Sequence of chain 1.H:
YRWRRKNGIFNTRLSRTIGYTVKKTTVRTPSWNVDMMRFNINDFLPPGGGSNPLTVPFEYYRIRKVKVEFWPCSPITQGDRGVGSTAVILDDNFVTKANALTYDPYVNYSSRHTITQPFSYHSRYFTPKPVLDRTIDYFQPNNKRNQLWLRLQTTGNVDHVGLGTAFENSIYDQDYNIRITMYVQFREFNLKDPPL

This small molecule binds to this protein.
Small molecule (SMILES): Nc1ccn([C@H]2C[C@H](O[P](=O)(O)OC[C@H]3O[C@@H](n4ccc(N)nc4=O)C[C@@H]3O[P](=O)(O)OC[C@H]3O[C@@H](n4cnc5c(=O)[nH]c(N)nc54)C[C@@H]3O[P](=O)(O)OC[C@H]3O[C@@H](n4cnc5c(=O)[nH]c(N)nc54)C[C@@H]3O)[C@@H](COP(=O)=O)O2)c(=O)n1

Binding-site contacts:
Ligand atom C8 contacts residue TYR183 of chain 1.H at 3.7 Å (hydrophobic).
Ligand atom C2' contacts residue LYS67 of chain 1.H at 3.7 Å.
Ligand atom O5' contacts residue TYR183 of chain 1.H at 4.0 Å.
Ligand atom O6 contacts residue SER123 of chain 1.H at 3.9 Å.
Ligand atom C3' contacts residue TYR183 of chain 1.H at 3.7 Å (hydrophobic).
Ligand atom C5 contacts residue TYR125 of chain 1.H at 4.0 Å (hydrophobic).
Ligand atom OP2 contacts residue ARG112 of chain 1.G at 2.5 Å (salt-bridge).
Ligand atom N2 contacts residue TYR125 of chain 1.H at 3.8 Å.
Ligand atom P contacts residue TYR121 of chain 1.H at 4.2 Å.
Ligand atom C2' contacts residue TYR125 of chain 1.H at 3.8 Å (hydrophobic).
Ligand atom OP1 contacts residue TRP71 of chain 1.H at 3.4 Å.
Ligand atom C6 contacts residue TYR125 of chain 1.H at 4.0 Å (hydrophobic).
Ligand atom N9 contacts residue TYR125 of chain 1.H at 4.0 Å.
Ligand atom C4' contacts residue ASN11 of chain 1.H at 4.2 Å.
Ligand atom OP2 contacts residue TYR121 of chain 1.H at 3.1 Å.
Ligand atom C8 contacts residue LYS67 of chain 1.H at 3.3 Å.
Ligand atom O6 contacts residue TYR125 of chain 1.H at 4.2 Å.
Ligand atom O6 contacts residue LYS67 of chain 1.H at 4.1 Å.
Ligand atom C3' contacts residue ARG13 of chain 1.H at 4.1 Å.
Ligand atom O3' contacts residue ASN11 of chain 1.H at 3.5 Å (h-bond).
Ligand atom O3' contacts residue ARG13 of chain 1.H at 4.0 Å.
Ligand atom OP2 contacts residue THR114 of chain 1.G at 2.4 Å (h-bond).
Ligand atom OP1 contacts residue LYS6 of chain 1.EB at 3.9 Å.
Ligand atom P contacts residue THR114 of chain 1.G at 3.3 Å.
Ligand atom N1 contacts residue TYR125 of chain 1.H at 4.0 Å.
Ligand atom C4 contacts residue TYR125 of chain 1.H at 4.0 Å (hydrophobic).
Ligand atom C2 contacts residue TYR125 of chain 1.H at 3.7 Å (hydrophobic).
Ligand atom N7 contacts residue LYS67 of chain 1.H at 3.0 Å (salt-bridge).
Ligand atom N3 contacts residue TYR125 of chain 1.H at 3.8 Å.
Ligand atom OP2 contacts residue TYR183 of chain 1.H at 3.2 Å.
Ligand atom C2' contacts residue TYR183 of chain 1.H at 3.9 Å (hydrophobic).
Ligand atom OP1 contacts residue THR114 of chain 1.G at 3.6 Å (h-bond).
Ligand atom O3' contacts residue THR114 of chain 1.G at 3.7 Å.
Ligand atom C5 contacts residue LYS67 of chain 1.H at 4.0 Å.
Ligand atom P contacts residue ARG112 of chain 1.G at 4.0 Å.
Ligand atom C6 contacts residue LYS67 of chain 1.H at 3.8 Å.
Ligand atom P contacts residue ARG13 of chain 1.H at 3.4 Å.
Ligand atom OP2 contacts residue ARG13 of chain 1.H at 2.2 Å (salt-bridge).
Ligand atom OP1 contacts residue ARG13 of chain 1.H at 3.9 Å.
Ligand atom C5' contacts residue TRP71 of chain 1.H at 3.7 Å (hydrophobic).

Sequence of chain 1.EB:
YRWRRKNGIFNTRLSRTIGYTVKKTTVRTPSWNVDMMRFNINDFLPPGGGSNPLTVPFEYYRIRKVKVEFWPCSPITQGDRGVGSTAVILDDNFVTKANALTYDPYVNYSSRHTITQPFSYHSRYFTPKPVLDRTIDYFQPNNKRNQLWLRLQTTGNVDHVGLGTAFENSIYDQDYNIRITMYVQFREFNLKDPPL

Sequence of chain 1.G:
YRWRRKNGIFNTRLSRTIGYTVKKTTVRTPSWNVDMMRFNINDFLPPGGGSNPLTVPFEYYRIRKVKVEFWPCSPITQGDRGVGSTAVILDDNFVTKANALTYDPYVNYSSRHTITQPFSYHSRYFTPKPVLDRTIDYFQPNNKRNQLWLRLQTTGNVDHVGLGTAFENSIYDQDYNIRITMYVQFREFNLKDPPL